This protein binds this small molecule.
Small molecule (SMILES): O=C([O-])C(=O)[O-]

Sequence of chain 1.D:
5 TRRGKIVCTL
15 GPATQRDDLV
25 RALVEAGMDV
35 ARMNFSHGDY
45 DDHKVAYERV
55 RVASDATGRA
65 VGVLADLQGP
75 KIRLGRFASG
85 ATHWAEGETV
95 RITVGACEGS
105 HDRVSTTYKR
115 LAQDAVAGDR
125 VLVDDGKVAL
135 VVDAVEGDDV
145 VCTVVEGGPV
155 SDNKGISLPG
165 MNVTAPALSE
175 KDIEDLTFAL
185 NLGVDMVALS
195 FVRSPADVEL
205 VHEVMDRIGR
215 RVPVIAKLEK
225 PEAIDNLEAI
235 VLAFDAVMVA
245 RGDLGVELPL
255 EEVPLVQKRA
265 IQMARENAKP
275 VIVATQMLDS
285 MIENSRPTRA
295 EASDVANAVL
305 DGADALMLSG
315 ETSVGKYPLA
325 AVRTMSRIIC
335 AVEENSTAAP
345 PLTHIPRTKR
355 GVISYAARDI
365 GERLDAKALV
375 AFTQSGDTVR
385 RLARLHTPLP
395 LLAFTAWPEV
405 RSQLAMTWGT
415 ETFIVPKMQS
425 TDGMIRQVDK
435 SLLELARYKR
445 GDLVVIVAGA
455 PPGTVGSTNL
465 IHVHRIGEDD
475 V

Binding-site contacts:
Ligand atom C2 contacts residue MG1 of chain 1.Q at 3.0 Å.
Ligand atom C1 contacts residue GLY246 of chain 1.D at 3.8 Å.
Ligand atom O2 contacts residue ALA244 of chain 1.D at 3.8 Å.
Ligand atom O4 contacts residue MET311 of chain 1.D at 4.2 Å.
Ligand atom O4 contacts residue MET242 of chain 1.D at 4.5 Å.
Ligand atom O1 contacts residue ASP247 of chain 1.D at 2.6 Å (salt-bridge).
Ligand atom C1 contacts residue GLU223 of chain 1.D at 3.7 Å.
Ligand atom O3 contacts residue GLY246 of chain 1.D at 2.9 Å (h-bond).
Ligand atom O3 contacts residue ALA244 of chain 1.D at 3.5 Å.
Ligand atom O1 contacts residue ALA244 of chain 1.D at 3.6 Å.
Ligand atom O4 contacts residue LYS221 of chain 1.D at 4.4 Å.
Ligand atom C2 contacts residue ALA244 of chain 1.D at 3.7 Å (hydrophobic).
Ligand atom O3 contacts residue ARG245 of chain 1.D at 3.5 Å (salt-bridge).
Ligand atom O4 contacts residue MG1 of chain 1.Q at 4.2 Å.
Ligand atom O3 contacts residue THR279 of chain 1.D at 2.6 Å (h-bond).
Ligand atom C2 contacts residue THR279 of chain 1.D at 3.6 Å.
Ligand atom O1 contacts residue GLY246 of chain 1.D at 4.0 Å.
Ligand atom C1 contacts residue ARG245 of chain 1.D at 4.2 Å.
Ligand atom O4 contacts residue ALA278 of chain 1.D at 4.3 Å.
Ligand atom C1 contacts residue THR279 of chain 1.D at 3.5 Å.
Ligand atom C2 contacts residue ASP247 of chain 1.D at 4.5 Å.
Ligand atom O4 contacts residue ARG36 of chain 1.D at 4.4 Å.
Ligand atom O2 contacts residue GLU223 of chain 1.D at 3.5 Å (salt-bridge).
Ligand atom O2 contacts residue LYS221 of chain 1.D at 2.7 Å (salt-bridge).
Ligand atom O4 contacts residue THR279 of chain 1.D at 2.8 Å (h-bond).
Ligand atom O4 contacts residue ALA244 of chain 1.D at 4.3 Å.
Ligand atom C1 contacts residue MG1 of chain 1.Q at 2.9 Å.
Ligand atom O3 contacts residue MG1 of chain 1.Q at 4.1 Å.
Ligand atom O3 contacts residue ASP247 of chain 1.D at 3.8 Å.
Ligand atom O1 contacts residue MG1 of chain 1.Q at 2.1 Å.
Ligand atom O2 contacts residue ASP247 of chain 1.D at 4.2 Å.
Ligand atom C1 contacts residue ASP247 of chain 1.D at 3.7 Å.
Ligand atom C2 contacts residue LYS221 of chain 1.D at 3.8 Å.
Ligand atom O2 contacts residue MG1 of chain 1.Q at 2.3 Å.
Ligand atom O1 contacts residue GLU223 of chain 1.D at 2.8 Å (salt-bridge).
Ligand atom C2 contacts residue GLU223 of chain 1.D at 4.1 Å.
Ligand atom O4 contacts residue SER313 of chain 1.D at 4.3 Å.
Ligand atom C1 contacts residue ALA244 of chain 1.D at 3.6 Å (hydrophobic).